The small molecule below binds the protein below.
Small molecule (SMILES): CC(=O)N[C@@H]1[C@@H](O)[C@H](O)[C@@H](CO)O[C@H]1O

Sequence of chain 1.E:
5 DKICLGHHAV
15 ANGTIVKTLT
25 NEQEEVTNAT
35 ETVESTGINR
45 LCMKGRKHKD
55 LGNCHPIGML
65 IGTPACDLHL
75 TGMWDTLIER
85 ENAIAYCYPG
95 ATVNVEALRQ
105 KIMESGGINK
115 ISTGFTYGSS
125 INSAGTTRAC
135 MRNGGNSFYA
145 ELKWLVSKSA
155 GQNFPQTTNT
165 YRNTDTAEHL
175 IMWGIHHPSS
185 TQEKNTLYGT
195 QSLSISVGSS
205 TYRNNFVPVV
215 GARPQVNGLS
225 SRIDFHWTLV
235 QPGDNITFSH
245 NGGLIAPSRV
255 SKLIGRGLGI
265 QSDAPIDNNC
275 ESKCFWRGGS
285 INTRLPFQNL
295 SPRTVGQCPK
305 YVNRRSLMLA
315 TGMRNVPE

Binding-site contacts:
Ligand atom C7 contacts residue GLY237 of chain 1.E at 4.1 Å.
Ligand atom C7 contacts residue VAL220 of chain 1.C at 4.2 Å (hydrophobic).
Ligand atom C2 contacts residue VAL220 of chain 1.C at 4.1 Å (hydrophobic).
Ligand atom O6 contacts residue VAL220 of chain 1.C at 3.1 Å.
Ligand atom C5 contacts residue VAL220 of chain 1.C at 4.0 Å (hydrophobic).
Ligand atom C1 contacts residue VAL220 of chain 1.C at 4.2 Å (hydrophobic).
Ligand atom O7 contacts residue ASN239 of chain 1.E at 3.6 Å (h-bond).
Ligand atom C7 contacts residue ASN239 of chain 1.E at 3.4 Å.
Ligand atom C6 contacts residue ARG166 of chain 1.E at 4.1 Å.
Ligand atom C1 contacts residue ASN239 of chain 1.E at 1.4 Å.
Ligand atom C6 contacts residue VAL220 of chain 1.C at 3.7 Å (hydrophobic).
Ligand atom O5 contacts residue ARG166 of chain 1.E at 3.1 Å (salt-bridge).
Ligand atom N2 contacts residue ASN239 of chain 1.E at 2.8 Å (h-bond).
Ligand atom C8 contacts residue ASP238 of chain 1.E at 3.3 Å.
Ligand atom O6 contacts residue ASN239 of chain 1.E at 4.2 Å.
Ligand atom C7 contacts residue ASP238 of chain 1.E at 4.3 Å.
Ligand atom C4 contacts residue ASN239 of chain 1.E at 4.2 Å.
Ligand atom O5 contacts residue ASN239 of chain 1.E at 2.3 Å (h-bond).
Ligand atom C8 contacts residue ASN239 of chain 1.E at 3.9 Å.
Ligand atom C8 contacts residue GLY237 of chain 1.E at 3.6 Å.
Ligand atom C8 contacts residue SER204 of chain 1.E at 4.3 Å.
Ligand atom O7 contacts residue VAL220 of chain 1.C at 3.2 Å (h-bond).
Ligand atom N2 contacts residue GLY237 of chain 1.E at 3.5 Å (h-bond).
Ligand atom C5 contacts residue ASN239 of chain 1.E at 3.6 Å.
Ligand atom C1 contacts residue ARG166 of chain 1.E at 3.6 Å.
Ligand atom O6 contacts residue ARG166 of chain 1.E at 3.3 Å (salt-bridge).
Ligand atom C3 contacts residue ASN239 of chain 1.E at 3.8 Å.
Ligand atom C2 contacts residue ASN239 of chain 1.E at 2.4 Å.
Ligand atom C4 contacts residue VAL220 of chain 1.C at 4.0 Å (hydrophobic).
Ligand atom C5 contacts residue ARG166 of chain 1.E at 3.9 Å.
Ligand atom O5 contacts residue VAL220 of chain 1.C at 3.5 Å.

Sequence of chain 1.C:
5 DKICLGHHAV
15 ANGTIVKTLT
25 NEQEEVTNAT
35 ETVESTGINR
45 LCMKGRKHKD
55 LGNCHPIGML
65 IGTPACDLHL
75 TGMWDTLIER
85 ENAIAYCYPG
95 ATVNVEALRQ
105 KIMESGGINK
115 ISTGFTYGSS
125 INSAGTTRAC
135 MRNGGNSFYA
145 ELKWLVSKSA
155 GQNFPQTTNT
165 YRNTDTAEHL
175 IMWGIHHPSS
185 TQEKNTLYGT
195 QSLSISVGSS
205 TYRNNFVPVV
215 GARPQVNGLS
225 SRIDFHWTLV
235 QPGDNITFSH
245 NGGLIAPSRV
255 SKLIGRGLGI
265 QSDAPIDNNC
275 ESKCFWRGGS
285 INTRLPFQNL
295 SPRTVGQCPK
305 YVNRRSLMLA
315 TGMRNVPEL